A protein and the small-molecule ligand that binds it are described below.
Small molecule (SMILES): C=CC[C@@H]1/C=C(\C)C[C@H](C)C[C@H](OC)[C@H]2O[C@@](O)(C(=O)C(=O)N3CCCC[C@H]3C(=O)O[C@H](/C(C)=C/[C@@H]3CC[C@@H](O)[C@H](OC)C3)[C@H](C)[C@@H](O)CC1=O)[C@H](C)C[C@@H]2OC

Sequence of chain 1.A:
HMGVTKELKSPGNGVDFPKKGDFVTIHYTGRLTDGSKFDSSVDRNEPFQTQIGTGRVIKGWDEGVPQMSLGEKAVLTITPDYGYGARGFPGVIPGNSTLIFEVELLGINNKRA

Binding-site contacts:
Ligand atom C41 contacts residue PHE50 of chain 1.A at 3.5 Å (hydrophobic).
Ligand atom C12 contacts residue PHE91 of chain 1.A at 3.7 Å (hydrophobic).
Ligand atom C8 contacts residue TYR86 of chain 1.A at 3.3 Å (hydrophobic).
Ligand atom O2 contacts residue TYR86 of chain 1.A at 3.7 Å.
Ligand atom C27 contacts residue TYR86 of chain 1.A at 3.6 Å (hydrophobic).
Ligand atom O6 contacts residue ASP41 of chain 1.A at 2.7 Å (salt-bridge).
Ligand atom C5 contacts residue TYR30 of chain 1.A at 3.7 Å (hydrophobic).
Ligand atom C6 contacts residue TYR30 of chain 1.A at 3.5 Å (hydrophobic).
Ligand atom C42 contacts residue PHE91 of chain 1.A at 3.7 Å (hydrophobic).
Ligand atom C1 contacts residue TYR86 of chain 1.A at 3.1 Å (hydrophobic).
Ligand atom O2 contacts residue VAL59 of chain 1.A at 3.1 Å.
Ligand atom O4 contacts residue PHE40 of chain 1.A at 3.5 Å.
Ligand atom C5 contacts residue TRP63 of chain 1.A at 3.8 Å (hydrophobic).
Ligand atom C45 contacts residue TYR86 of chain 1.A at 3.5 Å (hydrophobic).
Ligand atom O4 contacts residue ASP41 of chain 1.A at 3.0 Å (salt-bridge).
Ligand atom C45 contacts residue GLY85 of chain 1.A at 3.3 Å.
Ligand atom C5 contacts residue PHE50 of chain 1.A at 3.8 Å (hydrophobic).
Ligand atom O4 contacts residue PHE103 of chain 1.A at 3.7 Å.
Ligand atom C4 contacts residue TRP63 of chain 1.A at 3.6 Å (hydrophobic).
Ligand atom C44 contacts residue ARG46 of chain 1.A at 3.8 Å.
Ligand atom O5 contacts residue ASP41 of chain 1.A at 3.1 Å (salt-bridge).
Ligand atom C10 contacts residue ASP41 of chain 1.A at 3.3 Å.
Ligand atom C43 contacts residue PHE91 of chain 1.A at 3.6 Å (hydrophobic).
Ligand atom C35 contacts residue TYR86 of chain 1.A at 3.7 Å (hydrophobic).
Ligand atom C11 contacts residue TYR86 of chain 1.A at 3.8 Å (hydrophobic).
Ligand atom C30 contacts residue TYR86 of chain 1.A at 3.7 Å (hydrophobic).
Ligand atom C4 contacts residue PHE50 of chain 1.A at 3.6 Å (hydrophobic).
Ligand atom O3 contacts residue TYR86 of chain 1.A at 2.5 Å (h-bond).
Ligand atom C42 contacts residue TYR86 of chain 1.A at 3.2 Å (hydrophobic).
Ligand atom C14 contacts residue ASP41 of chain 1.A at 3.6 Å.
Ligand atom O5 contacts residue TYR30 of chain 1.A at 3.4 Å (h-bond).
Ligand atom N7 contacts residue TYR86 of chain 1.A at 3.6 Å.
Ligand atom C3 contacts residue TRP63 of chain 1.A at 3.5 Å (hydrophobic).
Ligand atom O10 contacts residue ARG58 of chain 1.A at 2.8 Å (salt-bridge).
Ligand atom O1 contacts residue TYR86 of chain 1.A at 3.4 Å (h-bond).
Ligand atom C9 contacts residue ASP41 of chain 1.A at 3.5 Å.
Ligand atom C2 contacts residue TYR86 of chain 1.A at 3.2 Å (hydrophobic).
Ligand atom O3 contacts residue PHE103 of chain 1.A at 3.8 Å.
Ligand atom O2 contacts residue ILE60 of chain 1.A at 2.9 Å (h-bond).
Ligand atom O4 contacts residue TYR30 of chain 1.A at 3.2 Å.